The protein below binds the small molecule below.
Small molecule (SMILES): CC(=O)N[C@@H]1[C@@H](O)[C@H](O)[C@@H](CO)O[C@H]1O

Sequence of chain 1.A:
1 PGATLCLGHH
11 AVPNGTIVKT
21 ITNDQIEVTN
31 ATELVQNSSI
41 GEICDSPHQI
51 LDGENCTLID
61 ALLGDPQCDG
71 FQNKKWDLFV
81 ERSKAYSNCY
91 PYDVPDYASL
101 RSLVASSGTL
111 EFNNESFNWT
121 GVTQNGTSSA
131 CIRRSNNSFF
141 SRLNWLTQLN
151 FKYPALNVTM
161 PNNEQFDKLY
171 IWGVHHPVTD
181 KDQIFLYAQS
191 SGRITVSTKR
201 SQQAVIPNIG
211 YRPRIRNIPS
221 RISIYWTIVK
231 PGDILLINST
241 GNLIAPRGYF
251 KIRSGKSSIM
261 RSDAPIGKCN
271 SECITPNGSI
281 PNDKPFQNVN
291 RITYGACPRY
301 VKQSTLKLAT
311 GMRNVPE

Binding-site contacts:
Ligand atom O5 contacts residue ASN125 of chain 1.A at 2.3 Å (h-bond).
Ligand atom C3 contacts residue ASN125 of chain 1.A at 3.8 Å.
Ligand atom C4 contacts residue ASN125 of chain 1.A at 4.2 Å.
Ligand atom C8 contacts residue GLN124 of chain 1.A at 4.1 Å.
Ligand atom C2 contacts residue ASN125 of chain 1.A at 2.5 Å.
Ligand atom O7 contacts residue ASN125 of chain 1.A at 3.7 Å.
Ligand atom C5 contacts residue ASN125 of chain 1.A at 3.6 Å.
Ligand atom C7 contacts residue ASN125 of chain 1.A at 3.6 Å.
Ligand atom N2 contacts residue ASN125 of chain 1.A at 3.1 Å (h-bond).
Ligand atom C7 contacts residue GLN124 of chain 1.A at 4.5 Å.
Ligand atom C1 contacts residue ASN125 of chain 1.A at 1.4 Å.